Sequence of chain 1.F:
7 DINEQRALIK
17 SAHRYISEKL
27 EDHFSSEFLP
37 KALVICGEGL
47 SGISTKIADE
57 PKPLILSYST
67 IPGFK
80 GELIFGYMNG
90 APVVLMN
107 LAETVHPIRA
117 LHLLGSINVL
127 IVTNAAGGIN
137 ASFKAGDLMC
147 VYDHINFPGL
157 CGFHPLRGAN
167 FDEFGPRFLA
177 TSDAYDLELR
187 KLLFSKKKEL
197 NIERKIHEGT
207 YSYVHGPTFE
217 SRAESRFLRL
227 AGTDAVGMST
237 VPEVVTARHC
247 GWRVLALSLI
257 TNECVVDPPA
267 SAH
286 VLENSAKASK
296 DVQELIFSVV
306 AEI

A small-molecule ligand and the protein it binds are described below.
Small molecule (SMILES): Nc1nc2c(CN3C[C@H](CO)[C@@H](O)C3)c[nH]c2c(=O)[nH]1

Sequence of chain 1.D:
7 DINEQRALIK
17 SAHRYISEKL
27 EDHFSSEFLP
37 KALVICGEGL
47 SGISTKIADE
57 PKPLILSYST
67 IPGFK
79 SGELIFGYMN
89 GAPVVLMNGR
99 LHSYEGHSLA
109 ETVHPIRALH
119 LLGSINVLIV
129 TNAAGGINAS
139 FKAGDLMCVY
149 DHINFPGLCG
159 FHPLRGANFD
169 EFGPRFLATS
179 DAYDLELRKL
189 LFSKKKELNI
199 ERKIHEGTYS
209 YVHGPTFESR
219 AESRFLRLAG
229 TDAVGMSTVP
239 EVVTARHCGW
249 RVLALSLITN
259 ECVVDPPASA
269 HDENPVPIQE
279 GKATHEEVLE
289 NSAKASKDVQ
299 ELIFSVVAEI

Binding-site contacts:
Ligand atom O3' contacts residue SO41 of chain 1.K at 2.6 Å (h-bond).
Ligand atom O5' contacts residue HIS283 of chain 1.D at 3.0 Å.
Ligand atom C2' contacts residue SO41 of chain 1.K at 3.5 Å.
Ligand atom C6 contacts residue GLY133 of chain 1.D at 3.6 Å.
Ligand atom O3' contacts residue TYR102 of chain 1.D at 3.1 Å (h-bond).
Ligand atom O6 contacts residue PHE215 of chain 1.D at 3.7 Å.
Ligand atom C3' contacts residue SO41 of chain 1.K at 3.5 Å.
Ligand atom C2' contacts residue MET234 of chain 1.D at 3.5 Å (hydrophobic).
Ligand atom C2 contacts residue GLU216 of chain 1.D at 3.1 Å.
Ligand atom C4 contacts residue VAL232 of chain 1.D at 3.7 Å (hydrophobic).
Ligand atom C5 contacts residue GLY133 of chain 1.D at 3.4 Å.
Ligand atom C2 contacts residue VAL232 of chain 1.D at 3.5 Å (hydrophobic).
Ligand atom N3 contacts residue GLY233 of chain 1.D at 3.3 Å.
Ligand atom C8 contacts residue THR257 of chain 1.D at 3.4 Å.
Ligand atom C10 contacts residue ALA131 of chain 1.D at 2.9 Å (hydrophobic).
Ligand atom N7 contacts residue ASN258 of chain 1.D at 2.9 Å (h-bond).
Ligand atom N7 contacts residue GLY133 of chain 1.D at 3.4 Å (h-bond).
Ligand atom C9 contacts residue ALA131 of chain 1.D at 3.4 Å (hydrophobic).
Ligand atom N3 contacts residue MET234 of chain 1.D at 3.5 Å.
Ligand atom N1' contacts residue SO41 of chain 1.K at 3.0 Å (h-bond).
Ligand atom C8 contacts residue ALA131 of chain 1.D at 3.7 Å (hydrophobic).
Ligand atom N2 contacts residue GLU216 of chain 1.D at 2.4 Å (salt-bridge).
Ligand atom C6' contacts residue VAL286 of chain 1.D at 3.5 Å (hydrophobic).
Ligand atom C5' contacts residue PHE174 of chain 1.F at 3.4 Å (hydrophobic).
Ligand atom O5' contacts residue VAL286 of chain 1.D at 3.5 Å.
Ligand atom N1 contacts residue VAL232 of chain 1.D at 3.7 Å.
Ligand atom C5' contacts residue HIS283 of chain 1.D at 3.7 Å.
Ligand atom C3' contacts residue PHE174 of chain 1.F at 3.5 Å (hydrophobic).
Ligand atom N7 contacts residue ALA132 of chain 1.D at 3.6 Å.
Ligand atom O6 contacts residue ASN258 of chain 1.D at 3.1 Å (h-bond).
Ligand atom C6 contacts residue PHE215 of chain 1.D at 3.6 Å (hydrophobic).
Ligand atom C8 contacts residue ALA132 of chain 1.D at 3.5 Å (hydrophobic).
Ligand atom N2 contacts residue MET234 of chain 1.D at 3.4 Å.
Ligand atom N1 contacts residue GLU216 of chain 1.D at 2.9 Å (salt-bridge).
Ligand atom N2 contacts residue VAL210 of chain 1.D at 3.5 Å.
Ligand atom C4' contacts residue GLU44 of chain 1.D at 3.6 Å.
Ligand atom O6 contacts residue GLU216 of chain 1.D at 3.5 Å (salt-bridge).
Ligand atom N7 contacts residue THR257 of chain 1.D at 3.5 Å (h-bond).
Ligand atom N3 contacts residue VAL232 of chain 1.D at 3.5 Å (h-bond).
Ligand atom O6 contacts residue GLY133 of chain 1.D at 3.5 Å.